Binding-site contacts:
Ligand atom C8 contacts residue MET74 of chain 10.B at 4.1 Å (hydrophobic).
Ligand atom C11 contacts residue TYR98 of chain 10.B at 4.1 Å (hydrophobic).
Ligand atom N contacts residue MET74 of chain 10.B at 4.4 Å.
Ligand atom N2 contacts residue LEU73 of chain 10.B at 3.5 Å.
Ligand atom C10 contacts residue TYR98 of chain 10.B at 3.8 Å (hydrophobic).
Ligand atom C3 contacts residue PHE70 of chain 10.B at 4.0 Å (hydrophobic).
Ligand atom N contacts residue GLU134 of chain 9.B at 4.3 Å.
Ligand atom C12 contacts residue GLU134 of chain 9.B at 4.1 Å.
Ligand atom C12 contacts residue MET74 of chain 10.B at 4.4 Å (hydrophobic).
Ligand atom C3 contacts residue MET74 of chain 10.B at 3.9 Å (hydrophobic).
Ligand atom C1 contacts residue ALA37 of chain 10.B at 4.5 Å (hydrophobic).
Ligand atom C10 contacts residue GLU134 of chain 9.B at 3.8 Å.
Ligand atom N1 contacts residue MET74 of chain 10.B at 2.8 Å (h-bond).
Ligand atom C8 contacts residue LEU73 of chain 10.B at 3.6 Å (hydrophobic).
Ligand atom N2 contacts residue MET74 of chain 10.B at 4.3 Å.
Ligand atom C9 contacts residue LEU131 of chain 9.B at 4.2 Å (hydrophobic).
Ligand atom C2 contacts residue PHE70 of chain 10.B at 4.0 Å (hydrophobic).
Ligand atom C9 contacts residue LEU73 of chain 10.B at 4.3 Å (hydrophobic).
Ligand atom C2 contacts residue MET74 of chain 10.B at 3.9 Å (hydrophobic).
Ligand atom C4 contacts residue ALA37 of chain 10.B at 4.1 Å (hydrophobic).
Ligand atom C4 contacts residue THR10 of chain 10.B at 3.9 Å.
Ligand atom C11 contacts residue GLU134 of chain 9.B at 3.5 Å.
Ligand atom N2 contacts residue VAL135 of chain 9.B at 4.4 Å.
Ligand atom C10 contacts residue LEU131 of chain 9.B at 4.0 Å (hydrophobic).
Ligand atom C3 contacts residue GLY9 of chain 10.B at 4.0 Å.
Ligand atom N2 contacts residue LEU102 of chain 10.B at 4.0 Å.
Ligand atom N1 contacts residue LEU73 of chain 10.B at 3.4 Å.
Ligand atom C7 contacts residue LEU73 of chain 10.B at 3.9 Å (hydrophobic).
Ligand atom C1 contacts residue MET74 of chain 10.B at 4.5 Å (hydrophobic).
Ligand atom C5 contacts residue THR10 of chain 10.B at 3.7 Å.
Ligand atom C4 contacts residue GLY9 of chain 10.B at 3.6 Å.
Ligand atom C9 contacts residue VAL135 of chain 9.B at 3.9 Å (hydrophobic).
Ligand atom C7 contacts residue ASP72 of chain 10.B at 4.3 Å.
Ligand atom N2 contacts residue ASN106 of chain 10.B at 4.4 Å.
Ligand atom C10 contacts residue LEU102 of chain 10.B at 4.0 Å (hydrophobic).
Ligand atom C contacts residue GLU134 of chain 9.B at 3.8 Å.
Ligand atom C3 contacts residue ALA37 of chain 10.B at 3.7 Å (hydrophobic).
Ligand atom C2 contacts residue ALA37 of chain 10.B at 3.9 Å (hydrophobic).
Ligand atom C9 contacts residue LEU102 of chain 10.B at 3.6 Å (hydrophobic).
Ligand atom C7 contacts residue MET74 of chain 10.B at 3.3 Å (hydrophobic).

Sequence of chain 9.B:
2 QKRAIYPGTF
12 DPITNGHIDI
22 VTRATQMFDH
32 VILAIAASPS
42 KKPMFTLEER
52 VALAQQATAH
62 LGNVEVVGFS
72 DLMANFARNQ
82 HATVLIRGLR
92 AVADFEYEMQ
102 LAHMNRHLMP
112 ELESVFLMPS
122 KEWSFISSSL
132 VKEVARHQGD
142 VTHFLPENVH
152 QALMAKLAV

Sequence of chain 10.B:
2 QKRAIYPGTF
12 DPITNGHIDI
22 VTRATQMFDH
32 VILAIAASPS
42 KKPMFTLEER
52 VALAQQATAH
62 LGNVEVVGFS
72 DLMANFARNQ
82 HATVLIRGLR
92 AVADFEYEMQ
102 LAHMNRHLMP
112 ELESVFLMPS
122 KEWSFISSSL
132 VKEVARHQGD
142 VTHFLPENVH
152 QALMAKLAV

The small molecule below binds the protein below.
Small molecule (SMILES): c1ccc(Cn2cnc3ncccc32)cc1